The small molecule below binds the protein below.
Small molecule (SMILES): CC(=O)N[C@H]1[C@H](O[C@H]2[C@H](O)[C@@H](NC(C)=O)CO[C@@H]2CO)O[C@H](CO)[C@@H](O)[C@@H]1O

Binding-site contacts:
Ligand atom C5 contacts residue ARG410 of chain 1.A at 4.1 Å.
Ligand atom O7 contacts residue ASN263 of chain 1.A at 4.3 Å.
Ligand atom O7 contacts residue SER301 of chain 1.A at 4.0 Å.
Ligand atom C3 contacts residue ASN263 of chain 1.A at 3.7 Å.
Ligand atom C1 contacts residue GLN261 of chain 1.A at 4.4 Å.
Ligand atom C1 contacts residue ASN263 of chain 1.A at 1.4 Å.
Ligand atom C7 contacts residue ASN299 of chain 1.A at 4.0 Å.
Ligand atom C8 contacts residue NAG1 of chain 1.W at 3.4 Å.
Ligand atom O5 contacts residue ASN263 of chain 1.A at 2.2 Å (h-bond).
Ligand atom C7 contacts residue NAG1 of chain 1.W at 4.5 Å.
Ligand atom C7 contacts residue ASN263 of chain 1.A at 3.5 Å.
Ligand atom C1 contacts residue ARG410 of chain 1.A at 4.1 Å.
Ligand atom O6 contacts residue ARG410 of chain 1.A at 3.2 Å (salt-bridge).
Ligand atom C8 contacts residue ASN263 of chain 1.A at 3.8 Å.
Ligand atom C4 contacts residue ASN263 of chain 1.A at 4.1 Å.
Ligand atom O5 contacts residue GLN261 of chain 1.A at 4.4 Å.
Ligand atom C8 contacts residue ASN299 of chain 1.A at 3.9 Å.
Ligand atom O5 contacts residue ARG410 of chain 1.A at 3.2 Å (salt-bridge).
Ligand atom C6 contacts residue ARG410 of chain 1.A at 3.7 Å.
Ligand atom O7 contacts residue VAL300 of chain 1.A at 3.9 Å.
Ligand atom O7 contacts residue ASN299 of chain 1.A at 3.6 Å.
Ligand atom C5 contacts residue GLN261 of chain 1.A at 4.0 Å.
Ligand atom C2 contacts residue ASN263 of chain 1.A at 2.3 Å.
Ligand atom N2 contacts residue ASN263 of chain 1.A at 2.9 Å (h-bond).
Ligand atom C6 contacts residue GLN261 of chain 1.A at 4.4 Å.
Ligand atom C5 contacts residue ASN263 of chain 1.A at 3.5 Å.
Ligand atom O7 contacts residue SER379 of chain 1.A at 3.7 Å.

Sequence of chain 1.A:
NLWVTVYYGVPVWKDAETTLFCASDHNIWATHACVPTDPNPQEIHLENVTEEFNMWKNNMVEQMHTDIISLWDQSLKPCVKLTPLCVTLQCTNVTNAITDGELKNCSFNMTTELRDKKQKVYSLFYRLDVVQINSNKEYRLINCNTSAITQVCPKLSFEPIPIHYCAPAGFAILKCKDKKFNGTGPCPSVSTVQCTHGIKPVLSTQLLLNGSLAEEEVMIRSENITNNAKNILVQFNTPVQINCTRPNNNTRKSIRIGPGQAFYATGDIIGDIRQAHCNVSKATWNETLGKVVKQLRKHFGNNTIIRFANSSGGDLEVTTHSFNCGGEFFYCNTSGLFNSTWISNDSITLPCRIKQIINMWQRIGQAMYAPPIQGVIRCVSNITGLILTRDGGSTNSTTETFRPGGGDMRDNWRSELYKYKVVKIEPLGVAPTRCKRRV